A small-molecule ligand and the protein it binds are described below.
Small molecule (SMILES): Cc1onc(C(=O)O)c1CC(N)C(=O)O

Sequence of chain 1.A:
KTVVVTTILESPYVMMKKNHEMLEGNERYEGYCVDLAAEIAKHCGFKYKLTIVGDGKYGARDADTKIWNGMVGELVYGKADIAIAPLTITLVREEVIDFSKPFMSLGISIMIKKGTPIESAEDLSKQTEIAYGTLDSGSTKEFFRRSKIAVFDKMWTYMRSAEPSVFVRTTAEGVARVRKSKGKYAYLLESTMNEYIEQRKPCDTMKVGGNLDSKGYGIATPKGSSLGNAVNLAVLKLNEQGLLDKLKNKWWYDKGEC

Binding-site contacts:
Ligand atom N2 contacts residue PRO89 of chain 1.A at 2.8 Å (h-bond).
Ligand atom O5 contacts residue ARG96 of chain 1.A at 2.8 Å (salt-bridge).
Ligand atom O5 contacts residue SER142 of chain 1.A at 2.7 Å (h-bond).
Ligand atom C6 contacts residue PRO89 of chain 1.A at 3.9 Å (hydrophobic).
Ligand atom C8 contacts residue PRO89 of chain 1.A at 3.7 Å (hydrophobic).
Ligand atom O5 contacts residue TYR61 of chain 1.A at 3.3 Å.
Ligand atom O2 contacts residue THR143 of chain 1.A at 3.2 Å (h-bond).
Ligand atom C5 contacts residue TYR61 of chain 1.A at 3.7 Å (hydrophobic).
Ligand atom O3 contacts residue GLU193 of chain 1.A at 3.4 Å (salt-bridge).
Ligand atom C7 contacts residue THR91 of chain 1.A at 3.8 Å.
Ligand atom O4 contacts residue PRO89 of chain 1.A at 3.6 Å.
Ligand atom C7 contacts residue ARG96 of chain 1.A at 3.4 Å.
Ligand atom C4 contacts residue GLU193 of chain 1.A at 3.3 Å.
Ligand atom O4 contacts residue THR91 of chain 1.A at 2.9 Å (h-bond).
Ligand atom N2 contacts residue TYR220 of chain 1.A at 3.4 Å.
Ligand atom C8 contacts residue TYR220 of chain 1.A at 3.8 Å (hydrophobic).
Ligand atom C8 contacts residue GLU193 of chain 1.A at 3.9 Å.
Ligand atom O1 contacts residue LEU192 of chain 1.A at 3.4 Å.
Ligand atom C6 contacts residue GLU193 of chain 1.A at 3.5 Å.
Ligand atom C1 contacts residue THR143 of chain 1.A at 3.1 Å.
Ligand atom C2 contacts residue GLU193 of chain 1.A at 3.5 Å.
Ligand atom O2 contacts residue SER142 of chain 1.A at 3.6 Å (h-bond).
Ligand atom C8 contacts residue TYR61 of chain 1.A at 3.2 Å (hydrophobic).
Ligand atom N1 contacts residue GLU193 of chain 1.A at 3.2 Å (salt-bridge).
Ligand atom O1 contacts residue GLU193 of chain 1.A at 3.6 Å (salt-bridge).
Ligand atom N2 contacts residue GLU193 of chain 1.A at 2.8 Å (salt-bridge).
Ligand atom N1 contacts residue LEU192 of chain 1.A at 3.9 Å.
Ligand atom N2 contacts residue THR91 of chain 1.A at 2.8 Å (h-bond).
Ligand atom C7 contacts residue TYR61 of chain 1.A at 3.7 Å (hydrophobic).
Ligand atom O3 contacts residue MET196 of chain 1.A at 3.3 Å.
Ligand atom O4 contacts residue ARG96 of chain 1.A at 2.8 Å (salt-bridge).
Ligand atom C6 contacts residue SER142 of chain 1.A at 3.3 Å.
Ligand atom O1 contacts residue THR143 of chain 1.A at 2.5 Å (h-bond).
Ligand atom O4 contacts residue LEU90 of chain 1.A at 3.5 Å.
Ligand atom O4 contacts residue TYR61 of chain 1.A at 3.6 Å.
Ligand atom C3 contacts residue GLU193 of chain 1.A at 3.2 Å.
Ligand atom O5 contacts residue GLY141 of chain 1.A at 3.3 Å.
Ligand atom C7 contacts residue SER142 of chain 1.A at 3.3 Å.
Ligand atom C5 contacts residue GLU193 of chain 1.A at 3.9 Å.
Ligand atom C6 contacts residue THR91 of chain 1.A at 3.4 Å.